Binding-site contacts:
Ligand atom S1G contacts residue ASN348 of chain 1.E at 2.9 Å (h-bond).
Ligand atom N7 contacts residue THR249 of chain 1.E at 3.3 Å (h-bond).
Ligand atom O2B contacts residue MG1 of chain 1.W at 2.2 Å.
Ligand atom O3G contacts residue MG1 of chain 1.W at 2.0 Å.
Ligand atom PB contacts residue GLY248 of chain 1.E at 3.7 Å.
Ligand atom O3B contacts residue PRO247 of chain 1.E at 3.7 Å.
Ligand atom S1G contacts residue LYS251 of chain 1.E at 3.4 Å (salt-bridge).
Ligand atom O1A contacts residue THR252 of chain 1.E at 3.3 Å (h-bond).
Ligand atom O4' contacts residue ALA409 of chain 1.E at 3.5 Å.
Ligand atom PB contacts residue MG1 of chain 1.W at 3.7 Å.
Ligand atom N7 contacts residue GLY250 of chain 1.E at 3.3 Å.
Ligand atom C5' contacts residue PHE360 of chain 1.D at 3.7 Å (hydrophobic).
Ligand atom O1A contacts residue GLY250 of chain 1.E at 3.4 Å.
Ligand atom N6 contacts residue GLY207 of chain 1.E at 2.9 Å (h-bond).
Ligand atom N1 contacts residue ILE206 of chain 1.E at 3.7 Å.
Ligand atom O1B contacts residue GLY250 of chain 1.E at 3.1 Å (h-bond).
Ligand atom N3 contacts residue LEU253 of chain 1.E at 3.5 Å.
Ligand atom C8 contacts residue ALA409 of chain 1.E at 3.7 Å (hydrophobic).
Ligand atom N1 contacts residue GLY207 of chain 1.E at 3.0 Å (h-bond).
Ligand atom O3B contacts residue GLY248 of chain 1.E at 2.7 Å (h-bond).
Ligand atom C4 contacts residue LEU253 of chain 1.E at 3.5 Å (hydrophobic).
Ligand atom O2G contacts residue GLY248 of chain 1.E at 3.7 Å.
Ligand atom O3A contacts residue GLY250 of chain 1.E at 3.4 Å (h-bond).
Ligand atom N7 contacts residue GLY408 of chain 1.E at 3.5 Å.
Ligand atom N3 contacts residue HIS384 of chain 1.E at 3.3 Å (h-bond).
Ligand atom O2' contacts residue HIS384 of chain 1.E at 3.0 Å.
Ligand atom O2B contacts residue THR252 of chain 1.E at 2.7 Å (h-bond).
Ligand atom C1' contacts residue HIS384 of chain 1.E at 3.4 Å.
Ligand atom O3B contacts residue LYS251 of chain 1.E at 3.5 Å (salt-bridge).
Ligand atom N7 contacts residue GLY248 of chain 1.E at 3.5 Å (h-bond).
Ligand atom O1B contacts residue LYS251 of chain 1.E at 2.6 Å (salt-bridge).
Ligand atom PG contacts residue MG1 of chain 1.W at 3.5 Å.
Ligand atom O1B contacts residue THR252 of chain 1.E at 3.5 Å (h-bond).
Ligand atom O1A contacts residue LEU253 of chain 1.E at 2.9 Å (h-bond).
Ligand atom C2 contacts residue ASP205 of chain 1.E at 3.3 Å.
Ligand atom C8 contacts residue GLY248 of chain 1.E at 3.2 Å.
Ligand atom C2 contacts residue LEU253 of chain 1.E at 3.6 Å (hydrophobic).
Ligand atom O3A contacts residue GLY248 of chain 1.E at 3.3 Å.
Ligand atom C8 contacts residue GLY408 of chain 1.E at 3.5 Å.
Ligand atom O3G contacts residue THR252 of chain 1.E at 3.6 Å.

Sequence of chain 1.D:
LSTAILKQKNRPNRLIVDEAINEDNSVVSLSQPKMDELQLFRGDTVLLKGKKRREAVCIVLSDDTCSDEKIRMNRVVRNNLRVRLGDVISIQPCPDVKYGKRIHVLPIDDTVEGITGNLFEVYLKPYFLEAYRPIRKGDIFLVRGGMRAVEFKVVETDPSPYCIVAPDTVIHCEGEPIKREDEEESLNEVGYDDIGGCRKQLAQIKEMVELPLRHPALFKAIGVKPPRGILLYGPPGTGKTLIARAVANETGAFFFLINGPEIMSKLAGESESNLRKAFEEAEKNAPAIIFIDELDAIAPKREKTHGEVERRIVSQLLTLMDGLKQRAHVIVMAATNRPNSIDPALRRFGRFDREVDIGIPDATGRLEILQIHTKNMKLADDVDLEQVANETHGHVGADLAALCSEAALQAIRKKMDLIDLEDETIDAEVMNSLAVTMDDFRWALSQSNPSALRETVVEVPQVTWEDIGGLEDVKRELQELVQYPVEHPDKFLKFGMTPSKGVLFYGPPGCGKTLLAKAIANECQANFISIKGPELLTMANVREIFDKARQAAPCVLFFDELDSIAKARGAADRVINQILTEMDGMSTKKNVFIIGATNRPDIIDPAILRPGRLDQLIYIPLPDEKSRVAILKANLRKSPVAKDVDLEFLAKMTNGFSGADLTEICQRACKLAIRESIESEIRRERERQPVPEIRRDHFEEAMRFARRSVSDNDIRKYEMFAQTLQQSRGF

Sequence of chain 1.E:
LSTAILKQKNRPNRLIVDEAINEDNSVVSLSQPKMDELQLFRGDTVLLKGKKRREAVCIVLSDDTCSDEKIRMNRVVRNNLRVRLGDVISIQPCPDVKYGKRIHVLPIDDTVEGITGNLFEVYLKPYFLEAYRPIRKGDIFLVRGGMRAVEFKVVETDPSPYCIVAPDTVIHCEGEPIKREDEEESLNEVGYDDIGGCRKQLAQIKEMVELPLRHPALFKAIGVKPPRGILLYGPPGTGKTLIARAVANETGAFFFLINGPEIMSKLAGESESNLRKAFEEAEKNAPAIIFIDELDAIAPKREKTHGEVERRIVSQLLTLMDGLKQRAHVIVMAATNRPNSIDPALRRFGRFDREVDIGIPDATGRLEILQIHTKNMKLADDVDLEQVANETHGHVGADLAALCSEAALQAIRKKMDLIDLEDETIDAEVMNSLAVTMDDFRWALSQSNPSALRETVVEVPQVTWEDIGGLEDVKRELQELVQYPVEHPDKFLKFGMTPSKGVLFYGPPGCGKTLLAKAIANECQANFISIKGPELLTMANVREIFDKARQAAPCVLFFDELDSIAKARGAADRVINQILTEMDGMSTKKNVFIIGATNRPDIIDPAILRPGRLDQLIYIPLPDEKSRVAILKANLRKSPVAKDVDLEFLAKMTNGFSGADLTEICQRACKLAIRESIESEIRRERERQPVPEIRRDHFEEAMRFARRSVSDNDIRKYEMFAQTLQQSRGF

The protein below binds the small molecule below.
Small molecule (SMILES): Nc1ncnc2c1ncn2[C@@H]1O[C@H](COP(=O)(O)OP(=O)(O)OP(O)(O)=S)[C@@H](O)[C@H]1O